Binding-site contacts:
Ligand atom O4 contacts residue NAG1 of chain 11.R at 3.0 Å.
Ligand atom C7 contacts residue ASN69 of chain 11.B at 3.8 Å.
Ligand atom O5 contacts residue MET33 of chain 11.B at 4.2 Å.
Ligand atom C7 contacts residue SER70 of chain 11.B at 4.4 Å.
Ligand atom C3 contacts residue VAL31 of chain 11.B at 3.0 Å (hydrophobic).
Ligand atom C6 contacts residue LEU24 of chain 11.B at 4.5 Å (hydrophobic).
Ligand atom C4 contacts residue VAL31 of chain 11.B at 3.8 Å (hydrophobic).
Ligand atom C6 contacts residue MET33 of chain 11.B at 3.5 Å (hydrophobic).
Ligand atom O1 contacts residue SER70 of chain 11.B at 4.2 Å.
Ligand atom O7 contacts residue ASN69 of chain 11.B at 3.8 Å.
Ligand atom O1 contacts residue MET33 of chain 11.B at 3.9 Å.
Ligand atom C2 contacts residue VAL31 of chain 11.B at 4.0 Å (hydrophobic).
Ligand atom C5 contacts residue NAG1 of chain 11.R at 4.3 Å.
Ligand atom C6 contacts residue ASN69 of chain 11.B at 4.4 Å.
Ligand atom C1 contacts residue ASN69 of chain 11.B at 2.7 Å.
Ligand atom O3 contacts residue VAL31 of chain 11.B at 3.6 Å.
Ligand atom C2 contacts residue ASN69 of chain 11.B at 4.2 Å.
Ligand atom C5 contacts residue VAL31 of chain 11.B at 4.2 Å (hydrophobic).
Ligand atom O1 contacts residue ASN69 of chain 11.B at 2.1 Å (h-bond).
Ligand atom C1 contacts residue VAL31 of chain 11.B at 4.3 Å (hydrophobic).
Ligand atom C5 contacts residue ASN69 of chain 11.B at 3.7 Å.
Ligand atom C8 contacts residue SER70 of chain 11.B at 3.7 Å.
Ligand atom C5 contacts residue MET33 of chain 11.B at 3.7 Å (hydrophobic).
Ligand atom N2 contacts residue VAL31 of chain 11.B at 4.0 Å.
Ligand atom N2 contacts residue ASN69 of chain 11.B at 4.3 Å.
Ligand atom C6 contacts residue NAG1 of chain 11.R at 4.3 Å.
Ligand atom O6 contacts residue NAG1 of chain 11.R at 3.0 Å.
Ligand atom O1 contacts residue VAL31 of chain 11.B at 3.4 Å (h-bond).
Ligand atom C4 contacts residue NAG1 of chain 11.R at 3.2 Å.
Ligand atom O5 contacts residue ASN69 of chain 11.B at 2.8 Å (h-bond).
Ligand atom O3 contacts residue NAG1 of chain 11.R at 2.6 Å (h-bond).
Ligand atom O4 contacts residue VAL31 of chain 11.B at 3.3 Å.
Ligand atom C8 contacts residue ARG57 of chain 11.B at 4.2 Å.
Ligand atom C3 contacts residue NAG1 of chain 11.R at 3.7 Å.
Ligand atom C8 contacts residue ASN69 of chain 11.B at 3.4 Å.

This small molecule binds to this protein.
Small molecule (SMILES): CC(=O)N[C@@H]1[C@@H](O)[C@H](O)[C@@H](CO)O[C@H]1O

Sequence of chain 11.B:
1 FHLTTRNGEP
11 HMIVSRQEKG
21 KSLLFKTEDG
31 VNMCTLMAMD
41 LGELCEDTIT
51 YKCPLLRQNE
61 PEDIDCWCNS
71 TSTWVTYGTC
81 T